Sequence of chain 1.A:
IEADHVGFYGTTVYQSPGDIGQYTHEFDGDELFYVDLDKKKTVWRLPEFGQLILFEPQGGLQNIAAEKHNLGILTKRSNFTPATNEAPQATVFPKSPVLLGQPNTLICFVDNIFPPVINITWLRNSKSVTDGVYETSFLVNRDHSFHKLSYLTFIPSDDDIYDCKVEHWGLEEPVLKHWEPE

A small-molecule ligand and the protein it binds are described below.
Small molecule (SMILES): CC(=O)N[C@@H]1[C@@H](O)[C@H](O)[C@@H](CO)O[C@H]1O

Binding-site contacts:
Ligand atom N2 contacts residue GLU167 of chain 1.A at 3.0 Å (salt-bridge).
Ligand atom C8 contacts residue HIS168 of chain 1.A at 4.1 Å.
Ligand atom C3 contacts residue GLU167 of chain 1.A at 3.6 Å.
Ligand atom C1 contacts residue GLU167 of chain 1.A at 4.4 Å.
Ligand atom C2 contacts residue ASN119 of chain 1.A at 2.5 Å.
Ligand atom C3 contacts residue ASN119 of chain 1.A at 3.9 Å.
Ligand atom N2 contacts residue ASN119 of chain 1.A at 2.7 Å.
Ligand atom O5 contacts residue ASN119 of chain 1.A at 2.4 Å (h-bond).
Ligand atom C7 contacts residue ASN119 of chain 1.A at 3.9 Å.
Ligand atom O3 contacts residue GLU167 of chain 1.A at 3.0 Å (salt-bridge).
Ligand atom C1 contacts residue ASN119 of chain 1.A at 1.5 Å.
Ligand atom C8 contacts residue GLU167 of chain 1.A at 3.4 Å.
Ligand atom C2 contacts residue GLU167 of chain 1.A at 3.0 Å.
Ligand atom C5 contacts residue ASN119 of chain 1.A at 3.7 Å.
Ligand atom C7 contacts residue GLU167 of chain 1.A at 3.8 Å.
Ligand atom O7 contacts residue ASN119 of chain 1.A at 4.1 Å.
Ligand atom C4 contacts residue ASN119 of chain 1.A at 4.3 Å.
Ligand atom O7 contacts residue TRP169 of chain 1.A at 3.8 Å.
Ligand atom C4 contacts residue GLU167 of chain 1.A at 4.5 Å.